A small-molecule ligand and the protein it binds are described below.
Small molecule (SMILES): CC1(C)CCC(C)(C)c2cc3c(cc21)CC[C@]1(CCc2cc(C(=O)O)ccc2O1)O3

Sequence of chain 2.A:
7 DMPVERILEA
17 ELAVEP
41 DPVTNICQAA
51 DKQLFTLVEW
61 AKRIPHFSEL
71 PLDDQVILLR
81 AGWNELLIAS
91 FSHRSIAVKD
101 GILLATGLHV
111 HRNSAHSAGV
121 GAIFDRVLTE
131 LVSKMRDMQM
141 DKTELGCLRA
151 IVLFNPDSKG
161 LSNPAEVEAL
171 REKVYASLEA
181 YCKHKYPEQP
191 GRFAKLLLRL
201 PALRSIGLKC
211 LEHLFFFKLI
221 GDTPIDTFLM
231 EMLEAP

Binding-site contacts:
Ligand atom C19 contacts residue GLN53 of chain 2.A at 3.7 Å.
Ligand atom C27 contacts residue CYS210 of chain 2.A at 3.5 Å (hydrophobic).
Ligand atom C23 contacts residue ALA50 of chain 2.A at 3.4 Å (hydrophobic).
Ligand atom C15 contacts residue ILE88 of chain 2.A at 3.7 Å (hydrophobic).
Ligand atom C22 contacts residue LEU104 of chain 2.A at 3.6 Å (hydrophobic).
Ligand atom C26 contacts residue ASN84 of chain 2.A at 3.8 Å.
Ligand atom C05 contacts residue PHE124 of chain 2.A at 3.8 Å (hydrophobic).
Ligand atom O21 contacts residue LEU104 of chain 2.A at 3.3 Å.
Ligand atom O20 contacts residue PHE91 of chain 2.A at 3.5 Å.
Ligand atom C11 contacts residue ILE46 of chain 2.A at 3.8 Å (hydrophobic).
Ligand atom O21 contacts residue ARG94 of chain 2.A at 3.4 Å (salt-bridge).
Ligand atom C24 contacts residue ALA50 of chain 2.A at 3.5 Å (hydrophobic).
Ligand atom C22 contacts residue ALA49 of chain 2.A at 3.6 Å (hydrophobic).
Ligand atom O20 contacts residue ARG94 of chain 2.A at 3.1 Å (salt-bridge).
Ligand atom C11 contacts residue CYS210 of chain 2.A at 3.5 Å (hydrophobic).
Ligand atom C03 contacts residue HIS213 of chain 2.A at 3.6 Å.
Ligand atom C14 contacts residue ASN84 of chain 2.A at 3.7 Å.
Ligand atom C19 contacts residue ALA105 of chain 2.A at 3.8 Å (hydrophobic).
Ligand atom C16 contacts residue PHE91 of chain 2.A at 3.9 Å (hydrophobic).
Ligand atom C04 contacts residue VAL120 of chain 2.A at 3.7 Å (hydrophobic).
Ligand atom O25 contacts residue ILE46 of chain 2.A at 3.6 Å.
Ligand atom C15 contacts residue LEU87 of chain 2.A at 3.5 Å (hydrophobic).
Ligand atom C28 contacts residue ILE46 of chain 2.A at 3.6 Å (hydrophobic).
Ligand atom C29 contacts residue CYS210 of chain 2.A at 3.8 Å (hydrophobic).
Ligand atom O25 contacts residue ALA50 of chain 2.A at 3.2 Å.
Ligand atom C03 contacts residue PHE217 of chain 2.A at 3.8 Å (hydrophobic).
Ligand atom C17 contacts residue LEU87 of chain 2.A at 3.6 Å (hydrophobic).
Ligand atom C23 contacts residue ILE46 of chain 2.A at 3.1 Å (hydrophobic).
Ligand atom C19 contacts residue ARG94 of chain 2.A at 3.6 Å.
Ligand atom O21 contacts residue ALA105 of chain 2.A at 2.7 Å (h-bond).
Ligand atom C28 contacts residue CYS210 of chain 2.A at 3.3 Å (hydrophobic).
Ligand atom C26 contacts residue CYS210 of chain 2.A at 3.5 Å (hydrophobic).
Ligand atom C27 contacts residue LEU214 of chain 2.A at 3.8 Å (hydrophobic).
Ligand atom C22 contacts residue ALA50 of chain 2.A at 3.7 Å (hydrophobic).
Ligand atom C29 contacts residue ILE46 of chain 2.A at 3.8 Å (hydrophobic).
Ligand atom C15 contacts residue PHE91 of chain 2.A at 3.9 Å (hydrophobic).
Ligand atom C04 contacts residue ILE123 of chain 2.A at 3.9 Å (hydrophobic).
Ligand atom C17 contacts residue PHE91 of chain 2.A at 3.6 Å (hydrophobic).
Ligand atom C07 contacts residue ILE102 of chain 2.A at 3.7 Å (hydrophobic).
Ligand atom O20 contacts residue GLN53 of chain 2.A at 3.7 Å.